Sequence of chain 1.I:
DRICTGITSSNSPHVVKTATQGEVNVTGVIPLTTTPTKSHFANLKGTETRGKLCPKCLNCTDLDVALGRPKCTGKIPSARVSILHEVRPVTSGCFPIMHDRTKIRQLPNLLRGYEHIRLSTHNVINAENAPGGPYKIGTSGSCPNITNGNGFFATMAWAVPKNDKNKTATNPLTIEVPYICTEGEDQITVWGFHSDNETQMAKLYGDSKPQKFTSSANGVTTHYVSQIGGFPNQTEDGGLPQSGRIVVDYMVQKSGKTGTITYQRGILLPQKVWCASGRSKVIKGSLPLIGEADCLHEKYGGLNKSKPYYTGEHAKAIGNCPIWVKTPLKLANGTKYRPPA

Binding-site contacts:
Ligand atom C1 contacts residue PRO13 of chain 1.I at 3.7 Å (hydrophobic).
Ligand atom O7 contacts residue ASN25 of chain 1.I at 3.9 Å.
Ligand atom C7 contacts residue SER12 of chain 1.I at 3.6 Å.
Ligand atom C2 contacts residue SER12 of chain 1.I at 3.8 Å.
Ligand atom O7 contacts residue SER12 of chain 1.I at 3.6 Å.
Ligand atom C1 contacts residue ASN25 of chain 1.I at 1.4 Å.
Ligand atom O5 contacts residue PRO13 of chain 1.I at 2.8 Å (h-bond).
Ligand atom C8 contacts residue ASN25 of chain 1.I at 4.5 Å.
Ligand atom C1 contacts residue SER12 of chain 1.I at 3.6 Å.
Ligand atom C6 contacts residue PRO13 of chain 1.I at 3.0 Å (hydrophobic).
Ligand atom O7 contacts residue TYR337 of chain 1.I at 3.8 Å.
Ligand atom C3 contacts residue ASN25 of chain 1.I at 3.8 Å.
Ligand atom C2 contacts residue ASN25 of chain 1.I at 2.5 Å.
Ligand atom C2 contacts residue PRO13 of chain 1.I at 4.5 Å (hydrophobic).
Ligand atom N2 contacts residue ASN25 of chain 1.I at 2.9 Å (h-bond).
Ligand atom O5 contacts residue SER12 of chain 1.I at 4.2 Å.
Ligand atom C8 contacts residue SER12 of chain 1.I at 4.0 Å.
Ligand atom N2 contacts residue SER12 of chain 1.I at 3.9 Å.
Ligand atom C5 contacts residue PRO13 of chain 1.I at 3.5 Å (hydrophobic).
Ligand atom C5 contacts residue ASN25 of chain 1.I at 3.7 Å.
Ligand atom O6 contacts residue PRO13 of chain 1.I at 4.2 Å.
Ligand atom C7 contacts residue ASN25 of chain 1.I at 3.5 Å.
Ligand atom C4 contacts residue ASN25 of chain 1.I at 4.3 Å.
Ligand atom O5 contacts residue ASN25 of chain 1.I at 2.4 Å (h-bond).

A small-molecule ligand and the protein it binds are described below.
Small molecule (SMILES): CC(=O)N[C@H]1[C@H](O[C@H]2[C@H](O)[C@@H](NC(C)=O)CO[C@@H]2CO)O[C@H](CO)[C@@H](O)[C@@H]1O